Sequence of chain 1.B:
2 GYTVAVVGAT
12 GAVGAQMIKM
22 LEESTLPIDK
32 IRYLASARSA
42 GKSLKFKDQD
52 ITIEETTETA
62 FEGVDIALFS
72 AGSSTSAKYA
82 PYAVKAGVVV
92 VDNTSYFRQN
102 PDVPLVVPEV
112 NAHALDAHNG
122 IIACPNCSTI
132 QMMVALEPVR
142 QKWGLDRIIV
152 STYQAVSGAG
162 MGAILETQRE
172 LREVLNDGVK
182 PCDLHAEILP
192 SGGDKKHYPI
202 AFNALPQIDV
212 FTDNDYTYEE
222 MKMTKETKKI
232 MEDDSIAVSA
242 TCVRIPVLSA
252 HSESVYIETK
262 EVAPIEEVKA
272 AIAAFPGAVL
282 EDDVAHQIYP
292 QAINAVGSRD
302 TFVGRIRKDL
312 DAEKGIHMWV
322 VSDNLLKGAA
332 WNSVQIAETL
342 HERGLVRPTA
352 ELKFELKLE

This small molecule binds to this protein.
Small molecule (SMILES): O=C(O)C1CCC(C(=O)O)CC1

Binding-site contacts:
Ligand atom CAH contacts residue ASN127 of chain 1.B at 3.8 Å.
Ligand atom CAK contacts residue GLY159 of chain 1.B at 3.0 Å.
Ligand atom CAF contacts residue GLY159 of chain 1.B at 4.2 Å.
Ligand atom CAH contacts residue GLU220 of chain 1.B at 3.1 Å.
Ligand atom OAD contacts residue ASN127 of chain 1.B at 3.7 Å.
Ligand atom CAL contacts residue LYS223 of chain 1.B at 3.6 Å.
Ligand atom OAD contacts residue ARG99 of chain 1.B at 2.8 Å (salt-bridge).
Ligand atom CAJ contacts residue ASN127 of chain 1.B at 3.8 Å.
Ligand atom OAD contacts residue ASN94 of chain 1.B at 4.0 Å.
Ligand atom OAC contacts residue ILE209 of chain 1.B at 4.4 Å.
Ligand atom OAA contacts residue ALA160 of chain 1.B at 3.6 Å.
Ligand atom OAB contacts residue LYS223 of chain 1.B at 2.7 Å (salt-bridge).
Ligand atom CAI contacts residue ILE209 of chain 1.B at 4.2 Å (hydrophobic).
Ligand atom CAI contacts residue ARG245 of chain 1.B at 3.4 Å.
Ligand atom CAJ contacts residue LYS223 of chain 1.B at 3.6 Å.
Ligand atom CAL contacts residue GLU220 of chain 1.B at 3.9 Å.
Ligand atom CAI contacts residue GLY159 of chain 1.B at 2.9 Å.
Ligand atom CAH contacts residue CYS128 of chain 1.B at 4.3 Å (hydrophobic).
Ligand atom OAB contacts residue ASN127 of chain 1.B at 3.9 Å.
Ligand atom CAE contacts residue GLY159 of chain 1.B at 3.2 Å.
Ligand atom CAL contacts residue ASN127 of chain 1.B at 4.5 Å.
Ligand atom OAA contacts residue ILE209 of chain 1.B at 4.1 Å.
Ligand atom CAG contacts residue ILE209 of chain 1.B at 4.2 Å (hydrophobic).
Ligand atom OAB contacts residue SER96 of chain 1.B at 3.6 Å.
Ligand atom OAC contacts residue ALA160 of chain 1.B at 3.7 Å.
Ligand atom OAA contacts residue GLY159 of chain 1.B at 3.2 Å (h-bond).
Ligand atom OAB contacts residue ARG99 of chain 1.B at 2.8 Å (salt-bridge).
Ligand atom CAG contacts residue GLU220 of chain 1.B at 3.1 Å.
Ligand atom CAJ contacts residue ARG99 of chain 1.B at 3.4 Å.
Ligand atom OAC contacts residue GLN155 of chain 1.B at 4.2 Å.
Ligand atom CAI contacts residue ALA160 of chain 1.B at 3.8 Å (hydrophobic).
Ligand atom CAG contacts residue CYS128 of chain 1.B at 4.4 Å (hydrophobic).
Ligand atom OAC contacts residue GLY159 of chain 1.B at 3.1 Å.
Ligand atom OAA contacts residue ARG245 of chain 1.B at 2.8 Å (salt-bridge).
Ligand atom OAC contacts residue ARG245 of chain 1.B at 2.6 Å (salt-bridge).
Ligand atom CAH contacts residue LYS223 of chain 1.B at 4.4 Å.